The small molecule below binds the protein below.
Small molecule (SMILES): CCc1[nH]c2nc(Sc3cccnc3)nc(OC)c2c1C=O

Binding-site contacts:
Ligand atom C11 contacts residue ARG62 of chain 1.E at 3.7 Å.
Ligand atom C22 contacts residue VAL57 of chain 1.E at 3.5 Å (hydrophobic).
Ligand atom C11 contacts residue GLY63 of chain 1.E at 3.9 Å.
Ligand atom C21 contacts residue VAL154 of chain 1.E at 3.9 Å (hydrophobic).
Ligand atom N13 contacts residue PRO65 of chain 1.E at 3.6 Å.
Ligand atom C8 contacts residue THR152 of chain 1.E at 3.9 Å.
Ligand atom O17 contacts residue MET64 of chain 1.E at 3.6 Å.
Ligand atom C1 contacts residue ASP59 of chain 1.E at 3.5 Å.
Ligand atom C1 contacts residue ASN32 of chain 1.E at 4.0 Å.
Ligand atom C4 contacts residue MET64 of chain 1.E at 3.8 Å (hydrophobic).
Ligand atom N2 contacts residue THR152 of chain 1.E at 3.5 Å.
Ligand atom C22 contacts residue THR152 of chain 1.E at 3.7 Å.
Ligand atom C15 contacts residue ARG62 of chain 1.E at 3.3 Å.
Ligand atom C3 contacts residue ASP59 of chain 1.E at 3.5 Å.
Ligand atom N2 contacts residue ASP59 of chain 1.E at 2.6 Å (salt-bridge).
Ligand atom C12 contacts residue ARG62 of chain 1.E at 3.9 Å.
Ligand atom C12 contacts residue PRO65 of chain 1.E at 3.7 Å (hydrophobic).
Ligand atom N9 contacts residue THR152 of chain 1.E at 3.2 Å (h-bond).
Ligand atom C14 contacts residue ARG62 of chain 1.E at 3.7 Å.
Ligand atom C21 contacts residue ASP59 of chain 1.E at 3.8 Å.
Ligand atom O20 contacts residue ASN32 of chain 1.E at 3.2 Å (h-bond).
Ligand atom S10 contacts residue GLU36 of chain 1.E at 3.3 Å (salt-bridge).
Ligand atom C19 contacts residue ASN32 of chain 1.E at 3.3 Å.
Ligand atom C18 contacts residue HIS101 of chain 1.E at 3.3 Å.
Ligand atom C18 contacts residue ILE79 of chain 1.E at 3.8 Å (hydrophobic).
Ligand atom C3 contacts residue THR152 of chain 1.E at 3.5 Å.
Ligand atom C12 contacts residue GLY63 of chain 1.E at 3.3 Å.
Ligand atom C11 contacts residue GLU36 of chain 1.E at 3.6 Å.
Ligand atom N7 contacts residue MET64 of chain 1.E at 3.6 Å.
Ligand atom C22 contacts residue VAL154 of chain 1.E at 3.7 Å (hydrophobic).
Ligand atom C21 contacts residue ILE29 of chain 1.E at 3.6 Å (hydrophobic).
Ligand atom C16 contacts residue GLU36 of chain 1.E at 3.3 Å.
Ligand atom C5 contacts residue ASN32 of chain 1.E at 3.6 Å.
Ligand atom S10 contacts residue MET64 of chain 1.E at 4.0 Å.
Ligand atom C16 contacts residue ARG62 of chain 1.E at 3.3 Å.
Ligand atom N9 contacts residue ASP59 of chain 1.E at 3.9 Å.
Ligand atom C18 contacts residue GLY102 of chain 1.E at 3.8 Å.
Ligand atom S10 contacts residue GLY63 of chain 1.E at 3.6 Å (h-bond).
Ligand atom C22 contacts residue ASP59 of chain 1.E at 3.3 Å.
Ligand atom C6 contacts residue MET64 of chain 1.E at 3.4 Å (hydrophobic).

Sequence of chain 1.E:
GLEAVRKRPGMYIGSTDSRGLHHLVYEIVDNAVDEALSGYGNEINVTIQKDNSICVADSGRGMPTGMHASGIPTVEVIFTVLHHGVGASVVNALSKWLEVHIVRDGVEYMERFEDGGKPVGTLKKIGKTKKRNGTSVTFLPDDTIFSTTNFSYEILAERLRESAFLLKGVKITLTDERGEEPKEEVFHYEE